This small molecule binds to this protein.
Small molecule (SMILES): CC(=O)[C@H]1CC[C@H]2[C@@H]3CCC4=CC(=O)CC[C@]4(C)[C@H]3CC[C@]12C

Binding-site contacts:
Ligand atom C9 contacts residue TRP104 of chain 1.B at 4.1 Å (hydrophobic).
Ligand atom C19 contacts residue TRP50 of chain 1.B at 3.6 Å (hydrophobic).
Ligand atom C7 contacts residue TRP104 of chain 1.B at 4.1 Å (hydrophobic).
Ligand atom C4 contacts residue TRP104 of chain 1.B at 4.2 Å (hydrophobic).
Ligand atom C2 contacts residue ASN35 of chain 1.B at 3.5 Å.
Ligand atom C8 contacts residue TRP50 of chain 1.B at 4.0 Å (hydrophobic).
Ligand atom C7 contacts residue TRP50 of chain 1.B at 4.1 Å (hydrophobic).
Ligand atom O3 contacts residue TRP104 of chain 1.B at 4.2 Å.
Ligand atom C8 contacts residue TRP104 of chain 1.B at 4.4 Å (hydrophobic).
Ligand atom C14 contacts residue TRP104 of chain 1.B at 3.8 Å (hydrophobic).
Ligand atom C19 contacts residue TRP47 of chain 1.B at 4.0 Å (hydrophobic).
Ligand atom O3 contacts residue GLY99 of chain 1.B at 4.0 Å.
Ligand atom C16 contacts residue TRP104 of chain 2.B at 4.0 Å (hydrophobic).
Ligand atom C7 contacts residue THR101 of chain 1.B at 4.2 Å.
Ligand atom C3 contacts residue ALA105 of chain 1.B at 4.0 Å (hydrophobic).
Ligand atom C4 contacts residue GLY99 of chain 1.B at 3.9 Å.
Ligand atom C15 contacts residue TRP104 of chain 1.B at 4.1 Å (hydrophobic).
Ligand atom C18 contacts residue TRP50 of chain 1.B at 4.3 Å (hydrophobic).
Ligand atom C19 contacts residue ASN35 of chain 1.B at 4.3 Å.
Ligand atom C20 contacts residue TRP104 of chain 1.B at 4.3 Å (hydrophobic).
Ligand atom C3 contacts residue MET106 of chain 1.B at 4.2 Å (hydrophobic).
Ligand atom C3 contacts residue GLY99 of chain 1.B at 4.4 Å.
Ligand atom C6 contacts residue THR101 of chain 1.B at 3.9 Å.
Ligand atom C17 contacts residue TRP104 of chain 1.B at 3.7 Å (hydrophobic).
Ligand atom C4 contacts residue ASN35 of chain 1.B at 3.8 Å.
Ligand atom C5 contacts residue ASN35 of chain 1.B at 4.5 Å.
Ligand atom C3 contacts residue TRP104 of chain 1.B at 4.0 Å (hydrophobic).
Ligand atom O3 contacts residue MET106 of chain 1.B at 3.1 Å.
Ligand atom O3 contacts residue ASN35 of chain 1.B at 3.3 Å (h-bond).
Ligand atom C6 contacts residue TRP50 of chain 1.B at 4.0 Å (hydrophobic).
Ligand atom C2 contacts residue TRP104 of chain 1.B at 4.1 Å (hydrophobic).
Ligand atom C16 contacts residue TRP104 of chain 1.B at 4.2 Å (hydrophobic).
Ligand atom C3 contacts residue ASN35 of chain 1.B at 3.2 Å.
Ligand atom O3 contacts residue ALA105 of chain 1.B at 3.2 Å.
Ligand atom C1 contacts residue TRP104 of chain 1.B at 3.8 Å (hydrophobic).
Ligand atom C13 contacts residue TRP104 of chain 1.B at 4.5 Å (hydrophobic).
Ligand atom C4 contacts residue ALA105 of chain 1.B at 4.2 Å (hydrophobic).
Ligand atom C2 contacts residue TRP47 of chain 1.B at 4.2 Å (hydrophobic).
Ligand atom C12 contacts residue TRP104 of chain 1.B at 4.2 Å (hydrophobic).
Ligand atom C21 contacts residue TRP104 of chain 1.B at 4.3 Å (hydrophobic).

Sequence of chain 2.B:
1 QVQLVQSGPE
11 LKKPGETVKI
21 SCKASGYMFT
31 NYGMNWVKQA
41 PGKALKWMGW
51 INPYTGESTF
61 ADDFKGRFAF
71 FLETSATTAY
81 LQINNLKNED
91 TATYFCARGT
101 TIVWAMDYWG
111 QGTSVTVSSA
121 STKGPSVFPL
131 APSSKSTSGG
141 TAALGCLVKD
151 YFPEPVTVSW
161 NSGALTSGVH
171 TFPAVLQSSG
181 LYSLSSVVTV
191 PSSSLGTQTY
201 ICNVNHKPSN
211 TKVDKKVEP

Sequence of chain 1.B:
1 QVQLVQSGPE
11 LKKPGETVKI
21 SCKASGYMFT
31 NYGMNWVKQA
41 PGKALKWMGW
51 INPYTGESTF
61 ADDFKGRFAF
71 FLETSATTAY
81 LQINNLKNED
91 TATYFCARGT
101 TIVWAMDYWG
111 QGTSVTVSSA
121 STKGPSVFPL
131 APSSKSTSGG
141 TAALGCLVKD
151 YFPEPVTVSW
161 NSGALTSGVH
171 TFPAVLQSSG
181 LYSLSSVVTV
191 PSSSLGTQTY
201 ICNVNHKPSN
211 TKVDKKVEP